This protein binds this small molecule.
Small molecule (SMILES): Cc1ccc(-c2cc(C(F)(F)F)nn2-c2ccc(S(N)(=O)=O)cc2)cc1

Sequence of chain 1.A:
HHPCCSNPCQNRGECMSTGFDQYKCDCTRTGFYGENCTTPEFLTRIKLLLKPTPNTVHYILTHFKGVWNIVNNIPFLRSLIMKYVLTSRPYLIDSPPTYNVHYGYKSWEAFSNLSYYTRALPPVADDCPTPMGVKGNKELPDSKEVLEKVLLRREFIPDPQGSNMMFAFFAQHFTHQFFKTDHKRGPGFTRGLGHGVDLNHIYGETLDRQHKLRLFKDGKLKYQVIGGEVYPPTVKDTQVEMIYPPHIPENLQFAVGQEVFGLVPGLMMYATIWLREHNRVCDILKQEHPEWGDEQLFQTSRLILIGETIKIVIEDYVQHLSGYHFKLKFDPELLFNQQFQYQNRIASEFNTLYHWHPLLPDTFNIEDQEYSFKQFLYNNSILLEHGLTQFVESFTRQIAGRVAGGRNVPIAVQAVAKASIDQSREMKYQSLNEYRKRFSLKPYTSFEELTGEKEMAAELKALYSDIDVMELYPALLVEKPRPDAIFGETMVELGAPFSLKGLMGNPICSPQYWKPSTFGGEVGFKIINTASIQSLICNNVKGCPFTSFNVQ

Binding-site contacts:
Ligand atom N3 contacts residue ALA485 of chain 1.A at 3.5 Å.
Ligand atom C12 contacts residue SER322 of chain 1.A at 3.7 Å.
Ligand atom C13 contacts residue SER322 of chain 1.A at 3.6 Å.
Ligand atom C14 contacts residue VAL492 of chain 1.A at 3.8 Å (hydrophobic).
Ligand atom C14 contacts residue SER322 of chain 1.A at 3.6 Å.
Ligand atom F1 contacts residue LEU500 of chain 1.A at 3.5 Å.
Ligand atom C9 contacts residue MET491 of chain 1.A at 3.7 Å (hydrophobic).
Ligand atom C2 contacts residue VAL318 of chain 1.A at 3.5 Å (hydrophobic).
Ligand atom F2 contacts residue LEU500 of chain 1.A at 3.7 Å.
Ligand atom C15 contacts residue VAL492 of chain 1.A at 3.5 Å (hydrophobic).
Ligand atom C7 contacts residue SER499 of chain 1.A at 3.8 Å.
Ligand atom N3 contacts residue SER322 of chain 1.A at 3.2 Å (h-bond).
Ligand atom C1 contacts residue VAL318 of chain 1.A at 3.6 Å (hydrophobic).
Ligand atom F3 contacts residue TYR324 of chain 1.A at 3.5 Å.
Ligand atom C2 contacts residue ALA496 of chain 1.A at 3.6 Å (hydrophobic).
Ligand atom F3 contacts residue LEU328 of chain 1.A at 3.6 Å.
Ligand atom C9 contacts residue GLY495 of chain 1.A at 3.6 Å.
Ligand atom S1 contacts residue LEU321 of chain 1.A at 3.6 Å.
Ligand atom O2 contacts residue ALA485 of chain 1.A at 3.7 Å.
Ligand atom N3 contacts residue LEU321 of chain 1.A at 3.3 Å (h-bond).
Ligand atom F1 contacts residue VAL318 of chain 1.A at 3.4 Å.
Ligand atom N3 contacts residue GLN161 of chain 1.A at 3.3 Å (h-bond).
Ligand atom N3 contacts residue HIS58 of chain 1.A at 3.6 Å.
Ligand atom C17 contacts residue LEU321 of chain 1.A at 3.7 Å (hydrophobic).
Ligand atom C16 contacts residue VAL492 of chain 1.A at 3.8 Å (hydrophobic).
Ligand atom C13 contacts residue TYR324 of chain 1.A at 3.3 Å (hydrophobic).
Ligand atom O2 contacts residue GLN161 of chain 1.A at 3.5 Å (h-bond).
Ligand atom C10 contacts residue ALA496 of chain 1.A at 3.5 Å (hydrophobic).
Ligand atom C16 contacts residue LEU321 of chain 1.A at 3.0 Å (hydrophobic).
Ligand atom O2 contacts residue PHE487 of chain 1.A at 3.3 Å (h-bond).
Ligand atom C11 contacts residue TRP356 of chain 1.A at 3.4 Å (hydrophobic).
Ligand atom N1 contacts residue TYR324 of chain 1.A at 3.8 Å.
Ligand atom O1 contacts residue ARG482 of chain 1.A at 3.3 Å.
Ligand atom C15 contacts residue LEU321 of chain 1.A at 3.2 Å (hydrophobic).
Ligand atom C13 contacts residue VAL492 of chain 1.A at 3.5 Å (hydrophobic).
Ligand atom C11 contacts residue TYR354 of chain 1.A at 3.7 Å (hydrophobic).
Ligand atom O2 contacts residue ILE486 of chain 1.A at 3.6 Å.
Ligand atom C16 contacts residue PHE487 of chain 1.A at 3.5 Å (hydrophobic).
Ligand atom C9 contacts residue ALA496 of chain 1.A at 3.7 Å (hydrophobic).
Ligand atom O1 contacts residue VAL492 of chain 1.A at 3.4 Å.